Binding-site contacts:
Ligand atom C4 contacts residue BMA3 of chain 1.E at 4.4 Å.
Ligand atom C1 contacts residue BMA3 of chain 1.E at 2.0 Å.
Ligand atom C2 contacts residue BMA3 of chain 1.E at 3.3 Å.
Ligand atom C1 contacts residue NAG2 of chain 1.E at 4.0 Å.
Ligand atom C3 contacts residue BMA3 of chain 1.E at 3.9 Å.
Ligand atom O5 contacts residue BMA3 of chain 1.E at 2.5 Å (h-bond).
Ligand atom C5 contacts residue BMA3 of chain 1.E at 3.5 Å.
Ligand atom O2 contacts residue BMA3 of chain 1.E at 4.1 Å.

The small molecule below binds the protein below.
Small molecule (SMILES): OC[C@H]1O[C@@H](O)[C@@H](O)[C@@H](O)[C@@H]1O